A protein and the small-molecule ligand that binds it are described below.
Small molecule (SMILES): NC(=O)CN(CC(=O)O)CC(=O)O

Sequence of chain 1.A:
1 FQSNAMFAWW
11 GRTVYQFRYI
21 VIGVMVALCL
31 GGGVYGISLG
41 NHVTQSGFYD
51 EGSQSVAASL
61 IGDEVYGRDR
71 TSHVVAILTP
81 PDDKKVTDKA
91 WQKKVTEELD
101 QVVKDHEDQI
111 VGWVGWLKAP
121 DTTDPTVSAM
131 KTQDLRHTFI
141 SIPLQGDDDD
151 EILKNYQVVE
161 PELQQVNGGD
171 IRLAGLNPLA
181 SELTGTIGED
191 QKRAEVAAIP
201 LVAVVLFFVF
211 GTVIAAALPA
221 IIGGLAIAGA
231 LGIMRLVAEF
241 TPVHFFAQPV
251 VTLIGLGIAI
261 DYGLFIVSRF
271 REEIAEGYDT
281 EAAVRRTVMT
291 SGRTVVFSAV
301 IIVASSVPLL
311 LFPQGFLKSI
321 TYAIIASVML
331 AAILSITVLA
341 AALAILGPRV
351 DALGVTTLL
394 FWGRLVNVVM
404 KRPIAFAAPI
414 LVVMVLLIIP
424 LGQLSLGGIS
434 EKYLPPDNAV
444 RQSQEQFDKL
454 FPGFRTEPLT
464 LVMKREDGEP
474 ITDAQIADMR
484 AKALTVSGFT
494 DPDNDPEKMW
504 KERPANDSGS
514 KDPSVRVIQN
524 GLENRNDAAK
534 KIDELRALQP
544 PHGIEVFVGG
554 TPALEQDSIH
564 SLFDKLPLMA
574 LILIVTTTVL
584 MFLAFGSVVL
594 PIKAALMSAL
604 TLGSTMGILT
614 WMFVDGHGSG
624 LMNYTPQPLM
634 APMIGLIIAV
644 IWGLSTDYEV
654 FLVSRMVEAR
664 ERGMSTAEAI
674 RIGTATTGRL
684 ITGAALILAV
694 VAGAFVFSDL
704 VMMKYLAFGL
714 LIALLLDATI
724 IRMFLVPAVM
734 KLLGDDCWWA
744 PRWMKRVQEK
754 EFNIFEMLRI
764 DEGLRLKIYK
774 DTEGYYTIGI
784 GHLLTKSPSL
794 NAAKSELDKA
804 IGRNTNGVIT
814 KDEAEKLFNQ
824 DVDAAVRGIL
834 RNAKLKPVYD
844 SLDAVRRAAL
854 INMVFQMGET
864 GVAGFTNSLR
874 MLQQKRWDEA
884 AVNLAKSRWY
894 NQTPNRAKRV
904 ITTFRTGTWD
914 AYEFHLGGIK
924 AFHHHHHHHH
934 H

Binding-site contacts:
Ligand atom O5 contacts residue PHE868 of chain 1.A at 2.8 Å.
Ligand atom C2 contacts residue ASN886 of chain 1.A at 4.2 Å.
Ligand atom O5 contacts residue SER871 of chain 1.A at 3.5 Å (h-bond).
Ligand atom C6 contacts residue PHE868 of chain 1.A at 3.6 Å (hydrophobic).
Ligand atom C1 contacts residue ASN886 of chain 1.A at 4.0 Å.
Ligand atom N2 contacts residue SER871 of chain 1.A at 2.9 Å (h-bond).
Ligand atom C4 contacts residue GLY867 of chain 1.A at 3.9 Å.
Ligand atom C5 contacts residue ASN886 of chain 1.A at 4.0 Å.
Ligand atom N2 contacts residue PHE868 of chain 1.A at 4.4 Å.
Ligand atom O5 contacts residue GLY867 of chain 1.A at 3.9 Å.
Ligand atom C4 contacts residue THR869 of chain 1.A at 4.4 Å.
Ligand atom C6 contacts residue GLY867 of chain 1.A at 4.5 Å.
Ligand atom C6 contacts residue SER871 of chain 1.A at 3.3 Å.
Ligand atom N1 contacts residue GLY867 of chain 1.A at 4.3 Å.
Ligand atom C5 contacts residue SER871 of chain 1.A at 4.0 Å.
Ligand atom C6 contacts residue THR869 of chain 1.A at 4.4 Å.
Ligand atom C5 contacts residue ASN870 of chain 1.A at 3.6 Å.
Ligand atom O5 contacts residue THR869 of chain 1.A at 4.1 Å.
Ligand atom O4 contacts residue THR869 of chain 1.A at 3.8 Å.
Ligand atom C5 contacts residue PHE868 of chain 1.A at 3.9 Å (hydrophobic).
Ligand atom N2 contacts residue ASN886 of chain 1.A at 2.4 Å (h-bond).
Ligand atom C6 contacts residue ASN886 of chain 1.A at 3.5 Å.
Ligand atom O4 contacts residue GLY867 of chain 1.A at 2.7 Å (h-bond).
Ligand atom C3 contacts residue ASN870 of chain 1.A at 4.5 Å.
Ligand atom O1 contacts residue ASN886 of chain 1.A at 3.4 Å (h-bond).
Ligand atom C5 contacts residue THR869 of chain 1.A at 3.8 Å.
Ligand atom C5 contacts residue GLY867 of chain 1.A at 4.1 Å.